This small molecule binds to this protein.
Small molecule (SMILES): CC(=O)N[C@@H]1[C@@H](O)[C@H](O)[C@@H](CO)O[C@H]1O

Binding-site contacts:
Ligand atom C6 contacts residue BMA3 of chain 1.K at 4.3 Å.
Ligand atom C5 contacts residue ASN144 of chain 1.A at 3.7 Å.
Ligand atom C4 contacts residue ASN144 of chain 1.A at 4.2 Å.
Ligand atom O5 contacts residue ASN144 of chain 1.A at 2.4 Å (h-bond).
Ligand atom C2 contacts residue ASN144 of chain 1.A at 2.5 Å.
Ligand atom C1 contacts residue ASN144 of chain 1.A at 1.4 Å.
Ligand atom O6 contacts residue BMA3 of chain 1.K at 3.5 Å (h-bond).
Ligand atom C7 contacts residue ASN144 of chain 1.A at 3.2 Å.
Ligand atom C8 contacts residue ASN144 of chain 1.A at 3.9 Å.
Ligand atom N2 contacts residue ASN144 of chain 1.A at 2.9 Å (h-bond).
Ligand atom O7 contacts residue ASN144 of chain 1.A at 3.4 Å (h-bond).
Ligand atom C8 contacts residue THR143 of chain 1.A at 3.7 Å.
Ligand atom C3 contacts residue ASN144 of chain 1.A at 3.8 Å.

Sequence of chain 1.A:
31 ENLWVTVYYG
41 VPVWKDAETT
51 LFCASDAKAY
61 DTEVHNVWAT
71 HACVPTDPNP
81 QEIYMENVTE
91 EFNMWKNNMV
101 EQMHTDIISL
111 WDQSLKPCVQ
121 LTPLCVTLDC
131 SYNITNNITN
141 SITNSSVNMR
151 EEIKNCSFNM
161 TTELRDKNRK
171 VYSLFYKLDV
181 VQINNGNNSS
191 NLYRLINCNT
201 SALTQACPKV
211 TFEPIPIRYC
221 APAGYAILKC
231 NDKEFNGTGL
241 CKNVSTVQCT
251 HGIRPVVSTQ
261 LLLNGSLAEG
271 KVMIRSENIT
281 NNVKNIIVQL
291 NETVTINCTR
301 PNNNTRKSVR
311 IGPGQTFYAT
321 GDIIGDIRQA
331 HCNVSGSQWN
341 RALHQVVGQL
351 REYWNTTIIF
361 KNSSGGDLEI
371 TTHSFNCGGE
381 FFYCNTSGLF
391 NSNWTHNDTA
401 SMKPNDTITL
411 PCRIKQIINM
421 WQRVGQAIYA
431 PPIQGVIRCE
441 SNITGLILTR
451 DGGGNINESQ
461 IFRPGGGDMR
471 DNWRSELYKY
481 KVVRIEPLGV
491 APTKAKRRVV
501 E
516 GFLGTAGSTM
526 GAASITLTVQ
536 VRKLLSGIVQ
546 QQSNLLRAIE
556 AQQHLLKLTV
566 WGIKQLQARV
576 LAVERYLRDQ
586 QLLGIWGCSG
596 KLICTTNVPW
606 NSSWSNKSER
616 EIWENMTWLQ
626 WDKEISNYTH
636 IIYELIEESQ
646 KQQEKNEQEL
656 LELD